A protein and the small-molecule ligand that binds it are described below.
Small molecule (SMILES): CN1CCN(CCOc2cc3ncc(-c4cc(N)nc(Cl)c4)n3cc2S(=O)(=O)C(C)(C)C)CC1

Sequence of chain 1.E:
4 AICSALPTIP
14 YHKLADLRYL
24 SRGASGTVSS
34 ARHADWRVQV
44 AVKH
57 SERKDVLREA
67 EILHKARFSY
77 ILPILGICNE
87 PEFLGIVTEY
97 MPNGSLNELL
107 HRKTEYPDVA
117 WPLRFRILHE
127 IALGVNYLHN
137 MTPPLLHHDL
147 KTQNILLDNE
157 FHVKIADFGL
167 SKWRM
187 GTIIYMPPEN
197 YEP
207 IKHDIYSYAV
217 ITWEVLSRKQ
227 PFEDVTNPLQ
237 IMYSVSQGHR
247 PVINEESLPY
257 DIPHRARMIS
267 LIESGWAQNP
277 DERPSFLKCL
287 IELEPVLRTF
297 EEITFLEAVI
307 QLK

Binding-site contacts:
Ligand atom C12 contacts residue PRO98 of chain 1.E at 3.8 Å (hydrophobic).
Ligand atom C3 contacts residue MET97 of chain 1.E at 3.0 Å (hydrophobic).
Ligand atom C23 contacts residue LEU78 of chain 1.E at 3.6 Å (hydrophobic).
Ligand atom C11 contacts residue GLY100 of chain 1.E at 3.8 Å.
Ligand atom N9 contacts residue TYR96 of chain 1.E at 3.8 Å.
Ligand atom C12 contacts residue GLY100 of chain 1.E at 3.8 Å.
Ligand atom C6 contacts residue VAL31 of chain 1.E at 3.8 Å (hydrophobic).
Ligand atom O30 contacts residue LEU23 of chain 1.E at 3.5 Å.
Ligand atom C34 contacts residue SER101 of chain 1.E at 3.8 Å.
Ligand atom C24 contacts residue THR94 of chain 1.E at 3.7 Å.
Ligand atom CL25 contacts residue LYS46 of chain 1.E at 3.7 Å.
Ligand atom N26 contacts residue ASP163 of chain 1.E at 3.0 Å (salt-bridge).
Ligand atom C8 contacts residue ALA44 of chain 1.E at 3.5 Å (hydrophobic).
Ligand atom N9 contacts residue ALA44 of chain 1.E at 3.9 Å.
Ligand atom N9 contacts residue MET97 of chain 1.E at 2.9 Å (h-bond).
Ligand atom N22 contacts residue LYS46 of chain 1.E at 3.7 Å.
Ligand atom C7 contacts residue ALA44 of chain 1.E at 3.9 Å (hydrophobic).
Ligand atom C21 contacts residue ALA162 of chain 1.E at 3.9 Å (hydrophobic).
Ligand atom C2 contacts residue MET97 of chain 1.E at 3.7 Å (hydrophobic).
Ligand atom C34 contacts residue GLY100 of chain 1.E at 3.7 Å.
Ligand atom C14 contacts residue LEU152 of chain 1.E at 3.8 Å (hydrophobic).
Ligand atom C24 contacts residue LEU78 of chain 1.E at 3.6 Å (hydrophobic).
Ligand atom CL25 contacts residue THR94 of chain 1.E at 3.5 Å.
Ligand atom O29 contacts residue VAL31 of chain 1.E at 3.6 Å.
Ligand atom C7 contacts residue LEU152 of chain 1.E at 3.9 Å (hydrophobic).
Ligand atom O29 contacts residue SER24 of chain 1.E at 3.2 Å (h-bond).
Ligand atom C24 contacts residue VAL31 of chain 1.E at 3.9 Å (hydrophobic).
Ligand atom C8 contacts residue GLU95 of chain 1.E at 3.5 Å.
Ligand atom O10 contacts residue GLY100 of chain 1.E at 3.9 Å.
Ligand atom C8 contacts residue MET97 of chain 1.E at 3.8 Å (hydrophobic).
Ligand atom N26 contacts residue ALA162 of chain 1.E at 3.8 Å.
Ligand atom C11 contacts residue MET97 of chain 1.E at 3.4 Å (hydrophobic).
Ligand atom C34 contacts residue GLU104 of chain 1.E at 3.4 Å.
Ligand atom C11 contacts residue TYR96 of chain 1.E at 3.6 Å (hydrophobic).
Ligand atom C24 contacts residue ALA44 of chain 1.E at 3.9 Å (hydrophobic).
Ligand atom C15 contacts residue GLU104 of chain 1.E at 3.4 Å.
Ligand atom C14 contacts residue VAL31 of chain 1.E at 3.8 Å (hydrophobic).
Ligand atom C3 contacts residue TYR96 of chain 1.E at 3.9 Å (hydrophobic).
Ligand atom C11 contacts residue PRO98 of chain 1.E at 3.9 Å (hydrophobic).
Ligand atom C20 contacts residue LEU152 of chain 1.E at 3.6 Å (hydrophobic).